A small-molecule ligand and the protein it binds are described below.
Small molecule (SMILES): C=C1[C@H](O)CC(=C/C=C2\CCC[C@]3(C)[C@@H]([C@@H](C)CCCC(C)(C)O)CC[C@@H]23)C[C@H]1O

Sequence of chain 1.A:
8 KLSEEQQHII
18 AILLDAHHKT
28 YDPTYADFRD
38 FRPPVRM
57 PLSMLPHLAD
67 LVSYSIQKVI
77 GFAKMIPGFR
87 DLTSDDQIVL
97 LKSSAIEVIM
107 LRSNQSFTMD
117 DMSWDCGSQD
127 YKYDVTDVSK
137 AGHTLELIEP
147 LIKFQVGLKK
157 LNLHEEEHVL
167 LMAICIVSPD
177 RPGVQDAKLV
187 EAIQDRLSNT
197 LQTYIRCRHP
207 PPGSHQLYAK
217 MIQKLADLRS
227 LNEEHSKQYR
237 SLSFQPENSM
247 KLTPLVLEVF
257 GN

Binding-site contacts:
Ligand atom O2 contacts residue SER109 of chain 1.A at 3.6 Å.
Ligand atom C4 contacts residue SER112 of chain 1.A at 3.6 Å.
Ligand atom C5 contacts residue SER109 of chain 1.A at 3.7 Å.
Ligand atom C16 contacts residue MET106 of chain 1.A at 3.8 Å (hydrophobic).
Ligand atom C6 contacts residue TRP120 of chain 1.A at 3.6 Å (hydrophobic).
Ligand atom O3 contacts residue TYR235 of chain 1.A at 3.9 Å.
Ligand atom O3 contacts residue HIS231 of chain 1.A at 2.8 Å (h-bond).
Ligand atom C6 contacts residue SER109 of chain 1.A at 3.5 Å.
Ligand atom C4 contacts residue CYS122 of chain 1.A at 3.4 Å (hydrophobic).
Ligand atom O2 contacts residue SER112 of chain 1.A at 3.0 Å (h-bond).
Ligand atom C7 contacts residue TRP120 of chain 1.A at 3.8 Å (hydrophobic).
Ligand atom C9 contacts residue TRP120 of chain 1.A at 3.6 Å (hydrophobic).
Ligand atom C28 contacts residue ARG108 of chain 1.A at 3.6 Å.
Ligand atom C21 contacts residue ILE102 of chain 1.A at 3.9 Å (hydrophobic).
Ligand atom C10 contacts residue SER109 of chain 1.A at 3.9 Å.
Ligand atom C3 contacts residue TYR32 of chain 1.A at 3.9 Å (hydrophobic).
Ligand atom C23 contacts residue HIS231 of chain 1.A at 3.7 Å.
Ligand atom C3 contacts residue SER112 of chain 1.A at 3.8 Å.
Ligand atom C3 contacts residue TYR28 of chain 1.A at 3.7 Å (hydrophobic).
Ligand atom C1 contacts residue ARG108 of chain 1.A at 3.9 Å.
Ligand atom C25 contacts residue HIS139 of chain 1.A at 3.6 Å.
Ligand atom C25 contacts residue HIS231 of chain 1.A at 3.8 Å.
Ligand atom C3 contacts residue CYS122 of chain 1.A at 3.7 Å (hydrophobic).
Ligand atom C8 contacts residue TRP120 of chain 1.A at 3.7 Å (hydrophobic).
Ligand atom C27 contacts residue HIS231 of chain 1.A at 3.9 Å.
Ligand atom O1 contacts residue SER71 of chain 1.A at 2.8 Å (h-bond).
Ligand atom O3 contacts residue HIS139 of chain 1.A at 2.7 Å (h-bond).
Ligand atom C23 contacts residue HIS139 of chain 1.A at 3.6 Å.
Ligand atom O2 contacts residue TYR28 of chain 1.A at 2.7 Å (h-bond).
Ligand atom C21 contacts residue HIS231 of chain 1.A at 3.8 Å.
Ligand atom C16 contacts residue LEU147 of chain 1.A at 3.9 Å (hydrophobic).
Ligand atom C26 contacts residue LEU61 of chain 1.A at 3.6 Å (hydrophobic).
Ligand atom C24 contacts residue HIS139 of chain 1.A at 3.6 Å.
Ligand atom C10 contacts residue SER71 of chain 1.A at 3.8 Å.
Ligand atom C12 contacts residue VAL134 of chain 1.A at 3.8 Å (hydrophobic).
Ligand atom C1 contacts residue SER71 of chain 1.A at 3.7 Å.
Ligand atom C28 contacts residue TYR28 of chain 1.A at 3.9 Å (hydrophobic).
Ligand atom C7 contacts residue SER109 of chain 1.A at 3.3 Å.
Ligand atom O1 contacts residue ARG108 of chain 1.A at 2.9 Å (salt-bridge).
Ligand atom C18 contacts residue VAL68 of chain 1.A at 3.7 Å (hydrophobic).